Binding-site contacts:
Ligand atom C3 contacts residue LEU172 of chain 2.A at 4.4 Å (hydrophobic).
Ligand atom C1 contacts residue LEU172 of chain 2.A at 3.7 Å (hydrophobic).
Ligand atom O6 contacts residue LEU172 of chain 2.A at 4.0 Å.
Ligand atom C1 contacts residue ILE260 of chain 2.A at 4.3 Å (hydrophobic).
Ligand atom C1 contacts residue ASN259 of chain 2.A at 4.4 Å.
Ligand atom C1 contacts residue GLU256 of chain 2.A at 4.5 Å.
Ligand atom O6 contacts residue LYS175 of chain 2.A at 4.2 Å.
Ligand atom C2 contacts residue LEU172 of chain 2.A at 3.6 Å (hydrophobic).
Ligand atom C4 contacts residue GLU256 of chain 2.A at 3.9 Å.

Sequence of chain 2.A:
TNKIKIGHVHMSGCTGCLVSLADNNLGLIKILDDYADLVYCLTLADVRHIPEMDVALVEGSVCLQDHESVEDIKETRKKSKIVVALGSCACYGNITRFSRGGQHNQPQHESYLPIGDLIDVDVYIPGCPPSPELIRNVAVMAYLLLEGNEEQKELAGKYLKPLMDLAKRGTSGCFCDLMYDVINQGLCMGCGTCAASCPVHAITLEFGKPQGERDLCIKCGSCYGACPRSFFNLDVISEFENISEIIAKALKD

The small molecule below binds the protein below.
Small molecule (SMILES): C[C@@H](O)[C@@H](C)O